Binding-site contacts:
Ligand atom C3 contacts residue ASN107 of chain 1.F at 3.9 Å.
Ligand atom C2 contacts residue CA1 of chain 1.V at 3.9 Å.
Ligand atom C3 contacts residue GLN53 of chain 1.F at 4.0 Å.
Ligand atom O2 contacts residue TYR36 of chain 1.F at 3.9 Å.
Ligand atom C2 contacts residue ASN107 of chain 1.F at 3.6 Å.
Ligand atom C4 contacts residue GLN53 of chain 1.F at 4.1 Å.
Ligand atom C5 contacts residue HIS50 of chain 1.F at 4.0 Å.
Ligand atom O3 contacts residue THR104 of chain 1.F at 3.2 Å (h-bond).
Ligand atom O1 contacts residue HIS50 of chain 1.F at 3.7 Å.
Ligand atom C4 contacts residue CA1 of chain 1.V at 3.3 Å.
Ligand atom O6 contacts residue HIS50 of chain 1.F at 3.1 Å (h-bond).
Ligand atom C2 contacts residue TYR36 of chain 1.F at 3.3 Å (hydrophobic).
Ligand atom O4 contacts residue TYR36 of chain 1.F at 3.0 Å (h-bond).
Ligand atom O5 contacts residue HIS50 of chain 1.F at 3.4 Å (h-bond).
Ligand atom C4 contacts residue ASP100 of chain 1.F at 3.5 Å.
Ligand atom O6 contacts residue GLN53 of chain 1.F at 2.7 Å (h-bond).
Ligand atom O3 contacts residue GLN53 of chain 1.F at 3.0 Å (h-bond).
Ligand atom O4 contacts residue THR104 of chain 1.F at 3.5 Å (h-bond).
Ligand atom O4 contacts residue ASP100 of chain 1.F at 2.7 Å (salt-bridge).
Ligand atom C6 contacts residue GLN53 of chain 1.F at 3.8 Å.
Ligand atom C4 contacts residue THR104 of chain 1.F at 3.2 Å.
Ligand atom O2 contacts residue ASN107 of chain 1.F at 2.8 Å (h-bond).
Ligand atom O3 contacts residue ASN107 of chain 1.F at 2.8 Å (h-bond).
Ligand atom O3 contacts residue TYR36 of chain 1.F at 3.1 Å (h-bond).
Ligand atom C6 contacts residue ASP100 of chain 1.F at 3.5 Å.
Ligand atom C5 contacts residue GLN53 of chain 1.F at 3.9 Å.
Ligand atom O3 contacts residue CA1 of chain 1.V at 2.2 Å.
Ligand atom C3 contacts residue THR104 of chain 1.F at 3.9 Å.
Ligand atom C6 contacts residue VAL101 of chain 1.F at 4.0 Å (hydrophobic).
Ligand atom C4 contacts residue TYR36 of chain 1.F at 4.0 Å (hydrophobic).
Ligand atom O5 contacts residue TYR36 of chain 1.F at 3.7 Å.
Ligand atom O4 contacts residue CA1 of chain 1.V at 2.6 Å.
Ligand atom O6 contacts residue VAL101 of chain 1.F at 3.5 Å.
Ligand atom O4 contacts residue GLN53 of chain 1.F at 2.8 Å (h-bond).
Ligand atom C3 contacts residue TYR36 of chain 1.F at 3.7 Å (hydrophobic).
Ligand atom C6 contacts residue HIS50 of chain 1.F at 3.3 Å.
Ligand atom C3 contacts residue CA1 of chain 1.V at 3.3 Å.
Ligand atom C7 contacts residue HIS50 of chain 1.F at 4.0 Å.
Ligand atom C1 contacts residue TYR36 of chain 1.F at 4.2 Å (hydrophobic).
Ligand atom C6 contacts residue CYS62 of chain 1.F at 3.8 Å (hydrophobic).

Sequence of chain 1.F:
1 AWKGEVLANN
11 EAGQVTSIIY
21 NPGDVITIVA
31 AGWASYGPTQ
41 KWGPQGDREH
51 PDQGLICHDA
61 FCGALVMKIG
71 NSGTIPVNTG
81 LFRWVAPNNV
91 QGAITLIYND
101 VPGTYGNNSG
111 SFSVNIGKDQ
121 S

This protein binds this small molecule.
Small molecule (SMILES): CO[C@@H]1O[C@H](CO)[C@H](O)[C@H](O)[C@H]1O[C@H]1O[C@H](CO)[C@H](O)[C@H](O)[C@H]1O